Binding-site contacts:
Ligand atom C9 contacts residue LEU44 of chain 2.A at 3.5 Å (hydrophobic).
Ligand atom C2 contacts residue LEU44 of chain 2.A at 3.8 Å (hydrophobic).
Ligand atom O5 contacts residue HIS204 of chain 2.A at 3.6 Å.
Ligand atom C33 contacts residue TYR126 of chain 2.A at 3.5 Å (hydrophobic).
Ligand atom CL37 contacts residue HIS204 of chain 2.A at 3.5 Å.
Ligand atom C19 contacts residue HIS51 of chain 2.A at 3.8 Å.
Ligand atom C24 contacts residue ILE92 of chain 2.A at 3.6 Å (hydrophobic).
Ligand atom C27 contacts residue ARG88 of chain 2.A at 3.6 Å.
Ligand atom C2 contacts residue THR45 of chain 2.A at 3.7 Å.
Ligand atom C34 contacts residue TYR126 of chain 2.A at 3.4 Å (hydrophobic).
Ligand atom C24 contacts residue THR27 of chain 2.A at 3.8 Å.
Ligand atom C18 contacts residue HIS51 of chain 2.A at 3.7 Å.
Ligand atom C33 contacts residue MET122 of chain 2.A at 3.9 Å (hydrophobic).
Ligand atom N21 contacts residue MET22 of chain 2.A at 3.3 Å.
Ligand atom C27 contacts residue LEU97 of chain 2.A at 3.5 Å (hydrophobic).
Ligand atom C34 contacts residue PHE86 of chain 2.A at 3.6 Å (hydrophobic).
Ligand atom C1 contacts residue TRP226 of chain 2.A at 3.7 Å (hydrophobic).
Ligand atom C35 contacts residue PHE86 of chain 2.A at 3.4 Å (hydrophobic).
Ligand atom C3 contacts residue PHE41 of chain 2.A at 3.5 Å (hydrophobic).
Ligand atom C23 contacts residue THR27 of chain 2.A at 3.3 Å.
Ligand atom N6 contacts residue TRP211 of chain 2.A at 3.6 Å.
Ligand atom C12 contacts residue ALA48 of chain 2.A at 3.7 Å (hydrophobic).
Ligand atom O28 contacts residue SER99 of chain 2.A at 2.8 Å (h-bond).
Ligand atom C23 contacts residue SER99 of chain 2.A at 3.6 Å.
Ligand atom CL32 contacts residue ILE114 of chain 2.A at 3.8 Å.
Ligand atom C20 contacts residue MET22 of chain 2.A at 3.7 Å (hydrophobic).
Ligand atom C22 contacts residue MET22 of chain 2.A at 3.7 Å (hydrophobic).
Ligand atom CL37 contacts residue MET85 of chain 2.A at 3.6 Å.
Ligand atom N6 contacts residue HIS204 of chain 2.A at 3.0 Å (h-bond).
Ligand atom C34 contacts residue SER89 of chain 2.A at 3.8 Å.
Ligand atom C25 contacts residue ILE92 of chain 2.A at 3.3 Å (hydrophobic).
Ligand atom C20 contacts residue ILE92 of chain 2.A at 3.5 Å (hydrophobic).
Ligand atom C19 contacts residue ARG88 of chain 2.A at 3.6 Å.
Ligand atom C3 contacts residue THR45 of chain 2.A at 3.5 Å.
Ligand atom O5 contacts residue TRP211 of chain 2.A at 3.2 Å.
Ligand atom C26 contacts residue ILE92 of chain 2.A at 3.6 Å (hydrophobic).
Ligand atom O28 contacts residue LEU97 of chain 2.A at 3.4 Å.
Ligand atom C1 contacts residue THR45 of chain 2.A at 3.8 Å.
Ligand atom C3 contacts residue TRP211 of chain 2.A at 3.8 Å (hydrophobic).
Ligand atom O29 contacts residue ARG88 of chain 2.A at 2.9 Å (salt-bridge).

The small molecule below binds the protein below.
Small molecule (SMILES): CC(C)c1onc(-c2c(Cl)cccc2Cl)c1COc1ccc(-c2ccc3nc(C(=O)O)ccc3c2)cc1

Sequence of chain 2.A:
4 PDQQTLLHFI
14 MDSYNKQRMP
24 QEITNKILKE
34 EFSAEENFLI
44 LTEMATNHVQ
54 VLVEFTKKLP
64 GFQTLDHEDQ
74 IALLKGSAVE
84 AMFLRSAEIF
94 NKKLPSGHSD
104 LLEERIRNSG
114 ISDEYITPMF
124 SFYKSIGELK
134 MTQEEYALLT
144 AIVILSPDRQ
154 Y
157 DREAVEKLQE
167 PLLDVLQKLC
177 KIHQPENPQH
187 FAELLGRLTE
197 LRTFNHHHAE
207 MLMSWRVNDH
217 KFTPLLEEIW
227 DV